A protein and the small-molecule ligand that binds it are described below.
Small molecule (SMILES): Nc1ncnc2c1ncn2[C@@H]1O[C@H](CO[P](=O)(O)C[P](=O)(O)OP(=O)(O)O)[C@@H](O)[C@H]1O

Binding-site contacts:
Ligand atom N7 contacts residue ILE446 of chain 1.D at 3.1 Å.
Ligand atom O3G contacts residue MG1 of chain 1.N at 2.3 Å.
Ligand atom O1A contacts residue SSC1 of chain 1.P at 3.5 Å (h-bond).
Ligand atom O3' contacts residue SER251 of chain 1.D at 3.1 Å.
Ligand atom O1G contacts residue ASP250 of chain 1.D at 2.9 Å (salt-bridge).
Ligand atom N3 contacts residue LEU245 of chain 1.D at 3.6 Å (h-bond).
Ligand atom N1 contacts residue ILE270 of chain 1.D at 3.3 Å (h-bond).
Ligand atom O2' contacts residue THR343 of chain 1.D at 3.6 Å.
Ligand atom O2B contacts residue ASP250 of chain 1.D at 3.0 Å (salt-bridge).
Ligand atom O3' contacts residue GLY344 of chain 1.D at 2.8 Å (h-bond).
Ligand atom O3G contacts residue ILE444 of chain 1.D at 2.8 Å (h-bond).
Ligand atom C5 contacts residue SER246 of chain 1.D at 3.4 Å.
Ligand atom PG contacts residue MG1 of chain 1.N at 3.4 Å.
Ligand atom C2' contacts residue PRO244 of chain 1.D at 3.2 Å (hydrophobic).
Ligand atom O1G contacts residue LYS421 of chain 1.D at 2.9 Å (salt-bridge).
Ligand atom N3 contacts residue PRO244 of chain 1.D at 3.2 Å.
Ligand atom C3A contacts residue MG1 of chain 1.N at 2.5 Å.
Ligand atom N1 contacts residue LEU245 of chain 1.D at 3.2 Å (h-bond).
Ligand atom O2A contacts residue ILE446 of chain 1.D at 2.7 Å (h-bond).
Ligand atom N1 contacts residue SER269 of chain 1.D at 3.5 Å.
Ligand atom O3B contacts residue GLY248 of chain 1.D at 3.3 Å.
Ligand atom O1A contacts residue ASP348 of chain 1.D at 3.0 Å (salt-bridge).
Ligand atom PA contacts residue MG1 of chain 1.N at 3.4 Å.
Ligand atom O3B contacts residue MG1 of chain 1.N at 3.2 Å.
Ligand atom O2A contacts residue ILE444 of chain 1.D at 3.3 Å (h-bond).
Ligand atom O2G contacts residue LEU249 of chain 1.D at 3.5 Å (h-bond).
Ligand atom O1G contacts residue ASP348 of chain 1.D at 2.8 Å (salt-bridge).
Ligand atom N6 contacts residue ILE270 of chain 1.D at 3.0 Å (h-bond).
Ligand atom O2' contacts residue SER251 of chain 1.D at 3.4 Å (h-bond).
Ligand atom C2 contacts residue TYR268 of chain 1.D at 3.0 Å (hydrophobic).
Ligand atom O3B contacts residue ASP250 of chain 1.D at 3.4 Å (salt-bridge).
Ligand atom O2A contacts residue GLY445 of chain 1.D at 3.0 Å.
Ligand atom O1B contacts residue SER251 of chain 1.D at 3.1 Å.
Ligand atom C2 contacts residue LEU245 of chain 1.D at 3.0 Å (hydrophobic).
Ligand atom O2' contacts residue PRO244 of chain 1.D at 2.6 Å (h-bond).
Ligand atom O2G contacts residue LYS443 of chain 1.D at 3.5 Å.
Ligand atom O2A contacts residue MG1 of chain 1.N at 2.9 Å.
Ligand atom O1B contacts residue SER246 of chain 1.D at 3.2 Å (h-bond).
Ligand atom C8 contacts residue ILE446 of chain 1.D at 3.2 Å (hydrophobic).
Ligand atom PB contacts residue MG1 of chain 1.N at 3.1 Å.

Sequence of chain 1.D:
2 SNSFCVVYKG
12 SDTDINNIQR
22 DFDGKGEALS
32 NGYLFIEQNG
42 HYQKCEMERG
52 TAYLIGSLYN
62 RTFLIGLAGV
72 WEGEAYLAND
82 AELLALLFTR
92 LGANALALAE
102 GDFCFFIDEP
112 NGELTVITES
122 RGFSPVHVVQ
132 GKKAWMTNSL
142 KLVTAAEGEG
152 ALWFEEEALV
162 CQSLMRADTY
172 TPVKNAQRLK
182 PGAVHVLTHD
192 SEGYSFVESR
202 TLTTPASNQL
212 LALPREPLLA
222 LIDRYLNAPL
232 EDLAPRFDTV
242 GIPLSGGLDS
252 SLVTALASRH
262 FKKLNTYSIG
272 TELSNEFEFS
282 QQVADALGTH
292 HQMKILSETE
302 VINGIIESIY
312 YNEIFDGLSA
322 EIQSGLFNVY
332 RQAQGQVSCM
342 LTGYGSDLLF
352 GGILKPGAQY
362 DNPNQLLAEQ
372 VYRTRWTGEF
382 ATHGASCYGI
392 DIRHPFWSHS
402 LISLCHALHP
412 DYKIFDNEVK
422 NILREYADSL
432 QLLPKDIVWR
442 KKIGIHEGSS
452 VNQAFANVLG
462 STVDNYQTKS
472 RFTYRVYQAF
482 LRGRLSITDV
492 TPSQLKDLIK